A protein and the small-molecule ligand that binds it are described below.
Small molecule (SMILES): CCCc1cc(=O)n2nc(NCc3ccc(Br)cc3)nc2[nH]1

Sequence of chain 1.B:
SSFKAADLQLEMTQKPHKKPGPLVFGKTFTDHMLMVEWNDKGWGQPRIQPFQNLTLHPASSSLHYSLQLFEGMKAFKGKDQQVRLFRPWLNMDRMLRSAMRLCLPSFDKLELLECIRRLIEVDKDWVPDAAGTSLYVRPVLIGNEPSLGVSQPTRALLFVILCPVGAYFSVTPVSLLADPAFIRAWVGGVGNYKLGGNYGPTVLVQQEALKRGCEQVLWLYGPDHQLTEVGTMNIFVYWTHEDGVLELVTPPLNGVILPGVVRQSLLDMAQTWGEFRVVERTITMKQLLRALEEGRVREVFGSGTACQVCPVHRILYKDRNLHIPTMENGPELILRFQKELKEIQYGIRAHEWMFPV

Binding-site contacts:
Ligand atom N8 contacts residue EDO1 of chain 1.P at 3.6 Å.
Ligand atom N11 contacts residue CYS319 of chain 1.B at 3.1 Å (h-bond).
Ligand atom C3 contacts residue ARG147 of chain 1.B at 3.7 Å.
Ligand atom N9 contacts residue EDO1 of chain 1.P at 3.4 Å.
Ligand atom C2 contacts residue TYR145 of chain 1.B at 3.7 Å (hydrophobic).
Ligand atom C18 contacts residue CYS322 of chain 1.B at 3.3 Å (hydrophobic).
Ligand atom C13 contacts residue GLN228 of chain 1.B at 3.5 Å.
Ligand atom N20 contacts residue THR244 of chain 1.B at 3.1 Å (h-bond).
Ligand atom C15 contacts residue MET245 of chain 1.B at 3.4 Å (hydrophobic).
Ligand atom C5 contacts residue LEU157 of chain 1.A at 3.8 Å (hydrophobic).
Ligand atom BR1 contacts residue VAL242 of chain 1.B at 3.8 Å.
Ligand atom C16 contacts residue MET245 of chain 1.B at 3.5 Å (hydrophobic).
Ligand atom N22 contacts residue THR244 of chain 1.B at 3.5 Å (h-bond).
Ligand atom C12 contacts residue CYS319 of chain 1.B at 3.8 Å (hydrophobic).
Ligand atom O7 contacts residue EDO1 of chain 1.P at 3.9 Å.
Ligand atom C13 contacts residue MET245 of chain 1.B at 3.5 Å (hydrophobic).
Ligand atom C14 contacts residue GLN228 of chain 1.B at 3.5 Å.
Ligand atom N11 contacts residue MET245 of chain 1.B at 3.7 Å.
Ligand atom C21 contacts residue THR244 of chain 1.B at 3.0 Å.
Ligand atom N22 contacts residue ALA318 of chain 1.B at 3.4 Å.
Ligand atom C3 contacts residue TYR145 of chain 1.B at 3.5 Å (hydrophobic).
Ligand atom C6 contacts residue EDO1 of chain 1.P at 3.8 Å.
Ligand atom N20 contacts residue ALA318 of chain 1.B at 3.6 Å.
Ligand atom C18 contacts residue MET245 of chain 1.B at 3.6 Å (hydrophobic).
Ligand atom O7 contacts residue VAL159 of chain 1.A at 3.2 Å (h-bond).
Ligand atom C12 contacts residue GLN228 of chain 1.B at 3.3 Å.
Ligand atom C1 contacts residue PHE79 of chain 1.B at 3.9 Å (hydrophobic).
Ligand atom C10 contacts residue THR244 of chain 1.B at 3.4 Å.
Ligand atom C2 contacts residue ARG147 of chain 1.B at 3.8 Å.
Ligand atom N9 contacts residue THR244 of chain 1.B at 3.5 Å (h-bond).
Ligand atom C14 contacts residue VAL242 of chain 1.B at 3.7 Å (hydrophobic).
Ligand atom C21 contacts residue ALA318 of chain 1.B at 3.6 Å (hydrophobic).
Ligand atom BR1 contacts residue VAL186 of chain 1.B at 3.6 Å.
Ligand atom C15 contacts residue GLN228 of chain 1.B at 3.8 Å.
Ligand atom C14 contacts residue MET245 of chain 1.B at 3.4 Å (hydrophobic).
Ligand atom C19 contacts residue MET245 of chain 1.B at 3.6 Å (hydrophobic).
Ligand atom N8 contacts residue THR244 of chain 1.B at 3.2 Å (h-bond).
Ligand atom C10 contacts residue CYS319 of chain 1.B at 3.6 Å (hydrophobic).
Ligand atom BR1 contacts residue VAL324 of chain 1.B at 3.7 Å.
Ligand atom C15 contacts residue VAL242 of chain 1.B at 3.4 Å (hydrophobic).

Sequence of chain 1.A:
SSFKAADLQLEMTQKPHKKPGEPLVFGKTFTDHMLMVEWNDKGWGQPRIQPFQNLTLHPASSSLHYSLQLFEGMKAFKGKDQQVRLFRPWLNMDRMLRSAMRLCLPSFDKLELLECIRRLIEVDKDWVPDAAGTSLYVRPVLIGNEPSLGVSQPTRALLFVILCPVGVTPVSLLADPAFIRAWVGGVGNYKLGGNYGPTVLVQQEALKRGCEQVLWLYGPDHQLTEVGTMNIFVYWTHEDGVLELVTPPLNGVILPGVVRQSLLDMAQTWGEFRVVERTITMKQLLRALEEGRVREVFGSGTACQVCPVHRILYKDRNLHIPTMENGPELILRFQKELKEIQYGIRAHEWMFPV